Sequence of chain 1.A:
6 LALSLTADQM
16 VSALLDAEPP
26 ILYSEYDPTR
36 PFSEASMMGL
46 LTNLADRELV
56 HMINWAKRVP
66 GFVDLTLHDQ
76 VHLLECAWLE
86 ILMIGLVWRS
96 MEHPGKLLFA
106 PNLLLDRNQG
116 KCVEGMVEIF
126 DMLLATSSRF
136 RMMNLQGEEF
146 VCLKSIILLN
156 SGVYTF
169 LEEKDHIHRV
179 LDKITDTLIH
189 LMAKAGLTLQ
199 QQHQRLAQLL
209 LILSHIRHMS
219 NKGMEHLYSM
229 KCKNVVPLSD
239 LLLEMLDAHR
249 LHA

Binding-site contacts:
Ligand atom O06 contacts residue OBC1 of chain 1.F at 0.0 Å (h-bond).
Ligand atom O04 contacts residue OBC1 of chain 1.F at 0.1 Å (h-bond).
Ligand atom C04 contacts residue OBC1 of chain 1.F at 0.1 Å.
Ligand atom C13 contacts residue OBC1 of chain 1.F at 0.4 Å.
Ligand atom O05 contacts residue GLU53 of chain 1.A at 2.5 Å (salt-bridge).
Ligand atom C20 contacts residue OBC1 of chain 1.F at 0.0 Å.
Ligand atom C09 contacts residue OBC1 of chain 1.F at 0.1 Å.
Ligand atom C06 contacts residue OBC1 of chain 1.F at 0.1 Å.
Ligand atom C07 contacts residue OBC1 of chain 1.F at 0.1 Å.
Ligand atom S01 contacts residue OBC1 of chain 1.F at 0.2 Å (h-bond).
Ligand atom C22 contacts residue OBC1 of chain 1.F at 0.1 Å.
Ligand atom O05 contacts residue OBC1 of chain 1.F at 0.1 Å (h-bond).
Ligand atom C23 contacts residue OBC1 of chain 1.F at 0.1 Å.
Ligand atom C17 contacts residue OBC1 of chain 1.F at 0.1 Å.
Ligand atom C03 contacts residue GLU53 of chain 1.A at 3.3 Å.
Ligand atom C11 contacts residue OBC1 of chain 1.F at 0.3 Å.
Ligand atom C05 contacts residue OBC1 of chain 1.F at 0.1 Å.
Ligand atom C10 contacts residue OBC1 of chain 1.F at 0.1 Å.
Ligand atom C12 contacts residue OBC1 of chain 1.F at 0.4 Å.
Ligand atom F01 contacts residue ILE124 of chain 1.A at 3.1 Å.
Ligand atom C21 contacts residue OBC1 of chain 1.F at 0.1 Å.
Ligand atom O01 contacts residue ILE124 of chain 1.A at 3.2 Å.
Ligand atom O02 contacts residue OBC1 of chain 1.F at 0.3 Å (h-bond).
Ligand atom C02 contacts residue GLU53 of chain 1.A at 3.3 Å.
Ligand atom O05 contacts residue ARG94 of chain 1.A at 3.0 Å (salt-bridge).
Ligand atom C19 contacts residue OBC1 of chain 1.F at 0.1 Å.
Ligand atom C03 contacts residue OBC1 of chain 1.F at 0.0 Å.
Ligand atom F01 contacts residue OBC1 of chain 1.F at 1.1 Å.
Ligand atom C08 contacts residue OBC1 of chain 1.F at 0.1 Å.
Ligand atom C24 contacts residue OBC1 of chain 1.F at 0.1 Å.
Ligand atom C01 contacts residue OBC1 of chain 1.F at 0.0 Å.
Ligand atom O03 contacts residue OBC1 of chain 1.F at 0.2 Å (h-bond).
Ligand atom O02 contacts residue MET121 of chain 1.A at 3.2 Å.
Ligand atom C18 contacts residue OBC1 of chain 1.F at 0.0 Å.
Ligand atom O01 contacts residue GLY221 of chain 1.A at 3.2 Å.
Ligand atom C15 contacts residue OBC1 of chain 1.F at 0.3 Å.
Ligand atom C16 contacts residue OBC1 of chain 1.F at 0.2 Å.
Ligand atom C14 contacts residue OBC1 of chain 1.F at 0.4 Å.
Ligand atom C02 contacts residue OBC1 of chain 1.F at 0.0 Å.
Ligand atom O01 contacts residue OBC1 of chain 1.F at 0.1 Å (h-bond).

This protein binds this small molecule.
Small molecule (SMILES): O=S(=O)(Oc1ccccc1F)[C@@H]1C[C@@H]2O[C@H]1C(c1ccc(O)cc1)=C2c1ccc(O)cc1